Binding-site contacts:
Ligand atom O3 contacts residue GLY430 of chain 1.A at 3.1 Å.
Ligand atom O5P contacts residue THR348 of chain 1.A at 3.6 Å.
Ligand atom O6 contacts residue THR348 of chain 1.A at 3.6 Å.
Ligand atom P1 contacts residue ARG405 of chain 1.A at 3.4 Å.
Ligand atom C5 contacts residue GLY434 of chain 1.A at 3.5 Å.
Ligand atom O6P contacts residue THR348 of chain 1.A at 2.5 Å (h-bond).
Ligand atom C6 contacts residue SER353 of chain 1.A at 3.8 Å.
Ligand atom O1P contacts residue GLY434 of chain 1.A at 2.9 Å (h-bond).
Ligand atom O4P contacts residue SER353 of chain 1.A at 3.6 Å.
Ligand atom O4 contacts residue THR438 of chain 1.A at 3.5 Å (h-bond).
Ligand atom O3P contacts residue TRP398 of chain 1.A at 2.6 Å (h-bond).
Ligand atom O6 contacts residue THR349 of chain 1.A at 3.1 Å (h-bond).
Ligand atom O4 contacts residue GLY436 of chain 1.A at 3.7 Å.
Ligand atom O3 contacts residue TRP398 of chain 1.A at 3.7 Å.
Ligand atom P2 contacts residue THR349 of chain 1.A at 3.7 Å.
Ligand atom O5P contacts residue THR350 of chain 1.A at 2.7 Å (h-bond).
Ligand atom C6 contacts residue LEU347 of chain 1.A at 3.5 Å (hydrophobic).
Ligand atom O3P contacts residue ARG405 of chain 1.A at 2.7 Å (salt-bridge).
Ligand atom O1 contacts residue GLY434 of chain 1.A at 3.8 Å.
Ligand atom O2P contacts residue ARG405 of chain 1.A at 2.4 Å (salt-bridge).
Ligand atom P2 contacts residue SER435 of chain 1.A at 3.5 Å.
Ligand atom C3 contacts residue ARG432 of chain 1.A at 3.4 Å.
Ligand atom O5 contacts residue LEU347 of chain 1.A at 3.6 Å (h-bond).
Ligand atom O4P contacts residue SER435 of chain 1.A at 3.2 Å (h-bond).
Ligand atom O4 contacts residue GLY434 of chain 1.A at 2.5 Å (h-bond).
Ligand atom O6P contacts residue SER353 of chain 1.A at 2.7 Å (h-bond).
Ligand atom O2 contacts residue LEU347 of chain 1.A at 3.5 Å.
Ligand atom O4 contacts residue TYR437 of chain 1.A at 2.9 Å (h-bond).
Ligand atom C4 contacts residue GLY434 of chain 1.A at 3.3 Å.
Ligand atom O5P contacts residue SER435 of chain 1.A at 2.7 Å (h-bond).
Ligand atom O4P contacts residue GLY436 of chain 1.A at 2.9 Å (h-bond).
Ligand atom O3 contacts residue ARG432 of chain 1.A at 2.8 Å (salt-bridge).
Ligand atom O2 contacts residue GLY430 of chain 1.A at 3.4 Å (h-bond).
Ligand atom C3 contacts residue GLY434 of chain 1.A at 3.5 Å.
Ligand atom P2 contacts residue THR348 of chain 1.A at 3.5 Å.
Ligand atom O1P contacts residue PRO433 of chain 1.A at 3.7 Å.
Ligand atom O5P contacts residue THR349 of chain 1.A at 3.4 Å (h-bond).
Ligand atom P2 contacts residue SER353 of chain 1.A at 3.6 Å.
Ligand atom C1 contacts residue ARG405 of chain 1.A at 3.8 Å.
Ligand atom C6 contacts residue THR438 of chain 1.A at 3.4 Å.

Sequence of chain 1.A:
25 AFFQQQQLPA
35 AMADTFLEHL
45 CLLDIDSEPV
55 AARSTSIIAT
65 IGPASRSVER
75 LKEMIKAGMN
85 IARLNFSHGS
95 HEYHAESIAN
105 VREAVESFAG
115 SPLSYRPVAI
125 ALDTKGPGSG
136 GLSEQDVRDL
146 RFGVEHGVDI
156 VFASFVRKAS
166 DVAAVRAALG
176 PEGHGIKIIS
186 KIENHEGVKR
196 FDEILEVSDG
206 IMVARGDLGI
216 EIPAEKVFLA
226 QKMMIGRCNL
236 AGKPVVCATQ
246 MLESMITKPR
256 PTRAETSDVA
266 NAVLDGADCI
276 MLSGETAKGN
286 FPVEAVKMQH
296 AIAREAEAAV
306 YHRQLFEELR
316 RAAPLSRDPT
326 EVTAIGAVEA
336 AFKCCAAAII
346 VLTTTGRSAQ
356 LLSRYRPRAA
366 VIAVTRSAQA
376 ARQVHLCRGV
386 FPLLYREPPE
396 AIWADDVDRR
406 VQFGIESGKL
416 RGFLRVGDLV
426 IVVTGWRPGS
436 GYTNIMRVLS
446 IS

A small-molecule ligand and the protein it binds are described below.
Small molecule (SMILES): O=P(O)(O)OC[C@H]1O[C@](O)(COP(=O)(O)O)[C@@H](O)[C@@H]1O